Sequence of chain 31.B:
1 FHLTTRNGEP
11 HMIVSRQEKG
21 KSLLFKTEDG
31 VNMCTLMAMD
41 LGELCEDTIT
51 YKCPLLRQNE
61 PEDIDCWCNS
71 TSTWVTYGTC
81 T

Binding-site contacts:
Ligand atom C5 contacts residue ASN75 of chain 31.A at 3.2 Å.
Ligand atom N2 contacts residue ASN75 of chain 31.A at 3.0 Å (h-bond).
Ligand atom C4 contacts residue NAG1 of chain 31.N at 2.9 Å.
Ligand atom O7 contacts residue ASN75 of chain 31.A at 3.2 Å (h-bond).
Ligand atom C6 contacts residue THR48 of chain 31.B at 4.4 Å.
Ligand atom C6 contacts residue NAG1 of chain 31.N at 3.4 Å.
Ligand atom C7 contacts residue ASN75 of chain 31.A at 2.8 Å.
Ligand atom C6 contacts residue CYS45 of chain 31.B at 4.4 Å (hydrophobic).
Ligand atom C8 contacts residue MET126 of chain 31.A at 3.7 Å (hydrophobic).
Ligand atom O5 contacts residue ASN75 of chain 31.A at 2.1 Å (h-bond).
Ligand atom O5 contacts residue THR48 of chain 31.B at 4.0 Å.
Ligand atom C8 contacts residue PHE98 of chain 31.A at 3.6 Å (hydrophobic).
Ligand atom C2 contacts residue ASN75 of chain 31.A at 2.6 Å.
Ligand atom C1 contacts residue ASN75 of chain 31.A at 1.3 Å.
Ligand atom C2 contacts residue NAG1 of chain 31.N at 4.1 Å.
Ligand atom O6 contacts residue CYS45 of chain 31.B at 3.4 Å (h-bond).
Ligand atom C5 contacts residue NAG1 of chain 31.N at 3.7 Å.
Ligand atom C8 contacts residue ASN75 of chain 31.A at 3.0 Å.
Ligand atom C6 contacts residue ASN75 of chain 31.A at 3.8 Å.
Ligand atom O6 contacts residue GLU46 of chain 31.B at 3.8 Å.
Ligand atom O4 contacts residue NAG1 of chain 31.N at 1.6 Å.
Ligand atom C3 contacts residue ASN75 of chain 31.A at 3.5 Å.
Ligand atom O3 contacts residue NAG1 of chain 31.N at 2.4 Å (h-bond).
Ligand atom O7 contacts residue MET126 of chain 31.A at 3.1 Å.
Ligand atom O6 contacts residue NAG1 of chain 31.N at 4.1 Å.
Ligand atom C3 contacts residue NAG1 of chain 31.N at 3.3 Å.
Ligand atom O6 contacts residue THR48 of chain 31.B at 4.0 Å.
Ligand atom C4 contacts residue ASN75 of chain 31.A at 4.0 Å.
Ligand atom O6 contacts residue ASN75 of chain 31.A at 3.8 Å.
Ligand atom C7 contacts residue MET126 of chain 31.A at 3.8 Å (hydrophobic).

Sequence of chain 31.A:
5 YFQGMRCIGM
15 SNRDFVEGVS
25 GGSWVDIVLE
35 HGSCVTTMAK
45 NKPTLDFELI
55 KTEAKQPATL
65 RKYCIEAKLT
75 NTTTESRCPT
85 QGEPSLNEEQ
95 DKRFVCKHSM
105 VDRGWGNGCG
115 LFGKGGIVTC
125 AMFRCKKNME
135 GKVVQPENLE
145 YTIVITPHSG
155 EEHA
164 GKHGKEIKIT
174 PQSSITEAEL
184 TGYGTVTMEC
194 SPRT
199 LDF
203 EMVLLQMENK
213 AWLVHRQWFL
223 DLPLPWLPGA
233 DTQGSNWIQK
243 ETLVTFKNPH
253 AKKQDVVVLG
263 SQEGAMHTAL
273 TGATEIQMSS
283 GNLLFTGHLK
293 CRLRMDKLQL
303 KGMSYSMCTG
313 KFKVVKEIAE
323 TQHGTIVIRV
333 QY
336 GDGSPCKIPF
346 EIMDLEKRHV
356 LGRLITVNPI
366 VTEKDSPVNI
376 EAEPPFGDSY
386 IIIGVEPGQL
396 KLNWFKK

This small molecule binds to this protein.
Small molecule (SMILES): CC(=O)N[C@@H]1[C@@H](O)[C@H](O)[C@@H](CO)O[C@H]1O